Binding-site contacts:
Ligand atom O3 contacts residue HIS137 of chain 1.E at 3.8 Å.
Ligand atom C2 contacts residue NA1 of chain 1.L at 3.4 Å.
Ligand atom O2 contacts residue GLY44 of chain 1.E at 3.8 Å.
Ligand atom O2 contacts residue SER46 of chain 1.E at 2.5 Å (h-bond).
Ligand atom C1 contacts residue LYS113 of chain 1.E at 4.1 Å.
Ligand atom C3 contacts residue LYS113 of chain 1.E at 4.4 Å.
Ligand atom C2 contacts residue LYS113 of chain 1.E at 3.5 Å.
Ligand atom C2 contacts residue LEU42 of chain 1.E at 3.6 Å (hydrophobic).
Ligand atom O3 contacts residue NA1 of chain 1.L at 2.6 Å (h-bond).
Ligand atom C1 contacts residue LEU42 of chain 1.E at 3.7 Å (hydrophobic).
Ligand atom O1 contacts residue ASP45 of chain 1.E at 3.2 Å (salt-bridge).
Ligand atom C5 contacts residue HIS137 of chain 1.E at 4.3 Å.
Ligand atom C3 contacts residue LEU42 of chain 1.E at 3.6 Å (hydrophobic).
Ligand atom C2 contacts residue ASP84 of chain 1.E at 4.4 Å.
Ligand atom C1 contacts residue ASP84 of chain 1.E at 3.9 Å.
Ligand atom O3 contacts residue LEU42 of chain 1.E at 4.2 Å.
Ligand atom O1 contacts residue ASP84 of chain 1.E at 2.9 Å (salt-bridge).
Ligand atom O2 contacts residue VAL214 of chain 1.E at 4.0 Å.
Ligand atom C4 contacts residue ILE202 of chain 1.E at 3.5 Å (hydrophobic).
Ligand atom C1 contacts residue NA1 of chain 1.L at 3.2 Å.
Ligand atom C1 contacts residue GLY44 of chain 1.E at 3.8 Å.
Ligand atom O2 contacts residue LEU42 of chain 1.E at 3.8 Å.
Ligand atom O3 contacts residue ASP84 of chain 1.E at 4.0 Å.
Ligand atom C1 contacts residue THR23 of chain 1.E at 4.1 Å.
Ligand atom C5 contacts residue LEU179 of chain 1.E at 4.0 Å (hydrophobic).
Ligand atom O1 contacts residue LEU42 of chain 1.E at 4.4 Å.
Ligand atom C1 contacts residue ASP45 of chain 1.E at 4.3 Å.
Ligand atom C4 contacts residue GLU181 of chain 1.E at 4.4 Å.
Ligand atom O1 contacts residue NA1 of chain 1.L at 2.4 Å (h-bond).
Ligand atom O2 contacts residue THR23 of chain 1.E at 3.0 Å.
Ligand atom O2 contacts residue TYR25 of chain 1.E at 4.1 Å.
Ligand atom O1 contacts residue LYS113 of chain 1.E at 4.0 Å.
Ligand atom O1 contacts residue GLY44 of chain 1.E at 3.2 Å.
Ligand atom O1 contacts residue SER46 of chain 1.E at 3.2 Å (h-bond).
Ligand atom O3 contacts residue LYS113 of chain 1.E at 2.5 Å (salt-bridge).
Ligand atom C5 contacts residue LEU42 of chain 1.E at 3.6 Å (hydrophobic).
Ligand atom C5 contacts residue VAL212 of chain 1.E at 4.0 Å (hydrophobic).
Ligand atom C1 contacts residue SER46 of chain 1.E at 3.3 Å.
Ligand atom C4 contacts residue VAL214 of chain 1.E at 4.3 Å (hydrophobic).
Ligand atom C5 contacts residue LYS113 of chain 1.E at 3.9 Å.

The protein below binds the small molecule below.
Small molecule (SMILES): CC(C)C(=O)C(=O)O

Sequence of chain 1.E:
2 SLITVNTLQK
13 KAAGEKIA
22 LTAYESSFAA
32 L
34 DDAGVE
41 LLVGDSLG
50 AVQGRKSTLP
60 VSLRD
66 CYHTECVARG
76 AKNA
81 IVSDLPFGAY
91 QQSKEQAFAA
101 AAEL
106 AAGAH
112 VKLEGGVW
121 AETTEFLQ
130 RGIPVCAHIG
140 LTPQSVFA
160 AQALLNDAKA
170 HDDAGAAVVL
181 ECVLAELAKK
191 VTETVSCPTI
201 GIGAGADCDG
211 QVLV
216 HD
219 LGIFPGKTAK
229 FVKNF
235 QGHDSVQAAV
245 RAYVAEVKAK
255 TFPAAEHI